Sequence of chain 17.E:
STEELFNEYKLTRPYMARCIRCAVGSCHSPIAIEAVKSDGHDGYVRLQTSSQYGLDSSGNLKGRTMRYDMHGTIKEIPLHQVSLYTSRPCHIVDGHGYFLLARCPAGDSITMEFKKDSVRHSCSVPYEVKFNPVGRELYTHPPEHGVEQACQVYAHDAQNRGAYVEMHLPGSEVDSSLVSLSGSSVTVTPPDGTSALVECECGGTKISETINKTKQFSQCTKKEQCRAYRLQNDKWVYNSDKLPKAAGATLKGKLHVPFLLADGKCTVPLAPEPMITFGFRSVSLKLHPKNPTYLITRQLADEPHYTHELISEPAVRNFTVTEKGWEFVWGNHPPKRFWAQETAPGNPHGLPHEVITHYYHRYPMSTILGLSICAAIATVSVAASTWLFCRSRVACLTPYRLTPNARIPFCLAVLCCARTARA

A protein and the small-molecule ligand that binds it are described below.
Small molecule (SMILES): CC(=O)N[C@@H]1[C@@H](O)[C@H](O)[C@@H](CO)O[C@H]1O

Binding-site contacts:
Ligand atom C4 contacts residue ASN212 of chain 17.E at 4.2 Å.
Ligand atom C1 contacts residue ILE211 of chain 17.E at 4.2 Å (hydrophobic).
Ligand atom N2 contacts residue ASN212 of chain 17.E at 2.9 Å (h-bond).
Ligand atom C2 contacts residue ASN212 of chain 17.E at 2.4 Å.
Ligand atom C7 contacts residue ASN212 of chain 17.E at 3.9 Å.
Ligand atom O5 contacts residue ASN212 of chain 17.E at 2.4 Å (h-bond).
Ligand atom C1 contacts residue ASN212 of chain 17.E at 1.4 Å.
Ligand atom C3 contacts residue ASN212 of chain 17.E at 3.8 Å.
Ligand atom O7 contacts residue ASN212 of chain 17.E at 4.5 Å.
Ligand atom C5 contacts residue ASN212 of chain 17.E at 3.7 Å.
Ligand atom N2 contacts residue ILE211 of chain 17.E at 4.3 Å.